Sequence of chain 3.A:
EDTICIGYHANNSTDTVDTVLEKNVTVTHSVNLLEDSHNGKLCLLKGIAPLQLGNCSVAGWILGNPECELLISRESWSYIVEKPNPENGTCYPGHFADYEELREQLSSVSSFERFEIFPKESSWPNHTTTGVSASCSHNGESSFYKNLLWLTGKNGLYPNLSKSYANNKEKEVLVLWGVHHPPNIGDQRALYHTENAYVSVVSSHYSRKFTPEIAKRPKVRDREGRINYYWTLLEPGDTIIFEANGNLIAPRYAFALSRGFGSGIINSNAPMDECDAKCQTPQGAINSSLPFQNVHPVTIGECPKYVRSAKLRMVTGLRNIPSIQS

Binding-site contacts:
Ligand atom O3 contacts residue GLU195 of chain 3.A at 4.2 Å.
Ligand atom N2 contacts residue ASN160 of chain 2.A at 2.9 Å (h-bond).
Ligand atom C6 contacts residue ARG189 of chain 3.A at 3.4 Å.
Ligand atom C5 contacts residue ASN160 of chain 2.A at 3.6 Å.
Ligand atom C2 contacts residue ASN160 of chain 2.A at 2.4 Å.
Ligand atom C3 contacts residue ASN160 of chain 2.A at 3.8 Å.
Ligand atom C1 contacts residue ASN160 of chain 2.A at 1.4 Å.
Ligand atom O6 contacts residue TYR198 of chain 2.A at 3.0 Å (h-bond).
Ligand atom O5 contacts residue ASN160 of chain 2.A at 2.3 Å (h-bond).
Ligand atom C6 contacts residue TYR198 of chain 2.A at 4.2 Å (hydrophobic).
Ligand atom O5 contacts residue GLU195 of chain 3.A at 4.4 Å.
Ligand atom C4 contacts residue ASN160 of chain 2.A at 4.2 Å.
Ligand atom O6 contacts residue ARG189 of chain 3.A at 3.4 Å (salt-bridge).
Ligand atom C7 contacts residue ASN160 of chain 2.A at 3.7 Å.
Ligand atom C1 contacts residue ILE185 of chain 3.A at 4.3 Å (hydrophobic).
Ligand atom O5 contacts residue TYR198 of chain 2.A at 4.2 Å.
Ligand atom C6 contacts residue GLU195 of chain 3.A at 4.2 Å.
Ligand atom O7 contacts residue ASN160 of chain 2.A at 4.1 Å.

A small-molecule ligand and the protein it binds are described below.
Small molecule (SMILES): CC(=O)N[C@H]1[C@H](O[C@H]2[C@H](O)[C@@H](NC(C)=O)CO[C@@H]2CO)O[C@H](CO)[C@@H](O[C@@H]2O[C@H](CO)[C@@H](O)[C@H](O)[C@@H]2O)[C@@H]1O

Sequence of chain 2.A:
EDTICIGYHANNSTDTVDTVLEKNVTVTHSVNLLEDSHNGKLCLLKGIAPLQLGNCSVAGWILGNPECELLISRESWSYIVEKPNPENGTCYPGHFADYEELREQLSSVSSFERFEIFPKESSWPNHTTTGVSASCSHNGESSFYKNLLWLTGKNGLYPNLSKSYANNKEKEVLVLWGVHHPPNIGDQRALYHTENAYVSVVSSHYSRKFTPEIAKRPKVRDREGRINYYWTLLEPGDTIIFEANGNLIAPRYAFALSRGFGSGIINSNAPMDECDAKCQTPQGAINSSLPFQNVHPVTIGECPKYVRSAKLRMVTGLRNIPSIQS